Binding-site contacts:
Ligand atom C12 contacts residue TYR98 of chain 1.A at 3.4 Å (hydrophobic).
Ligand atom C18 contacts residue GLN301 of chain 1.A at 3.3 Å.
Ligand atom C6 contacts residue PHE273 of chain 1.A at 3.6 Å (hydrophobic).
Ligand atom O5 contacts residue MET213 of chain 1.A at 3.6 Å.
Ligand atom N3 contacts residue PHE273 of chain 1.A at 3.6 Å.
Ligand atom C21 contacts residue PHE291 of chain 1.A at 3.3 Å (hydrophobic).
Ligand atom C1 contacts residue PHE304 of chain 1.A at 3.9 Å (hydrophobic).
Ligand atom C18 contacts residue SER300 of chain 1.A at 3.7 Å.
Ligand atom C3 contacts residue PHE304 of chain 1.A at 3.5 Å (hydrophobic).
Ligand atom C5 contacts residue PHE273 of chain 1.A at 3.5 Å (hydrophobic).
Ligand atom O1 contacts residue PHE304 of chain 1.A at 3.5 Å.
Ligand atom C2 contacts residue PHE304 of chain 1.A at 3.4 Å (hydrophobic).
Ligand atom C21 contacts residue PRO289 of chain 1.A at 3.9 Å (hydrophobic).
Ligand atom C12 contacts residue ILE269 of chain 1.A at 3.9 Å (hydrophobic).
Ligand atom N3 contacts residue PHE304 of chain 1.A at 3.4 Å.
Ligand atom O3 contacts residue MET213 of chain 1.A at 3.3 Å.
Ligand atom O4 contacts residue THR148 of chain 1.A at 3.4 Å.
Ligand atom C4 contacts residue PHE273 of chain 1.A at 4.1 Å (hydrophobic).
Ligand atom C16 contacts residue PHE308 of chain 1.A at 3.2 Å (hydrophobic).
Ligand atom C13 contacts residue ILE253 of chain 1.A at 3.9 Å (hydrophobic).
Ligand atom O2 contacts residue PHE304 of chain 1.A at 3.3 Å.
Ligand atom C18 contacts residue PHE304 of chain 1.A at 3.7 Å (hydrophobic).
Ligand atom N4 contacts residue PHE273 of chain 1.A at 3.9 Å.
Ligand atom C3 contacts residue PHE273 of chain 1.A at 3.9 Å (hydrophobic).
Ligand atom C10 contacts residue ILE269 of chain 1.A at 4.1 Å (hydrophobic).
Ligand atom C11 contacts residue PHE304 of chain 1.A at 3.9 Å (hydrophobic).
Ligand atom N4 contacts residue PHE304 of chain 1.A at 3.4 Å.
Ligand atom C5 contacts residue PHE304 of chain 1.A at 3.4 Å (hydrophobic).
Ligand atom C11 contacts residue ILE269 of chain 1.A at 4.1 Å (hydrophobic).
Ligand atom C4 contacts residue PHE304 of chain 1.A at 3.6 Å (hydrophobic).
Ligand atom C7 contacts residue PHE273 of chain 1.A at 3.4 Å (hydrophobic).
Ligand atom C13 contacts residue TYR98 of chain 1.A at 3.1 Å (hydrophobic).
Ligand atom O2 contacts residue ILE269 of chain 1.A at 4.1 Å.
Ligand atom N2 contacts residue PHE304 of chain 1.A at 3.6 Å.
Ligand atom N5 contacts residue THR148 of chain 1.A at 4.1 Å.
Ligand atom C6 contacts residue PHE304 of chain 1.A at 4.0 Å (hydrophobic).
Ligand atom O1 contacts residue GLN301 of chain 1.A at 3.0 Å (h-bond).
Ligand atom N1 contacts residue PHE304 of chain 1.A at 3.9 Å.
Ligand atom C2 contacts residue PHE273 of chain 1.A at 3.7 Å (hydrophobic).
Ligand atom O1 contacts residue ILE269 of chain 1.A at 4.0 Å.

Sequence of chain 1.A:
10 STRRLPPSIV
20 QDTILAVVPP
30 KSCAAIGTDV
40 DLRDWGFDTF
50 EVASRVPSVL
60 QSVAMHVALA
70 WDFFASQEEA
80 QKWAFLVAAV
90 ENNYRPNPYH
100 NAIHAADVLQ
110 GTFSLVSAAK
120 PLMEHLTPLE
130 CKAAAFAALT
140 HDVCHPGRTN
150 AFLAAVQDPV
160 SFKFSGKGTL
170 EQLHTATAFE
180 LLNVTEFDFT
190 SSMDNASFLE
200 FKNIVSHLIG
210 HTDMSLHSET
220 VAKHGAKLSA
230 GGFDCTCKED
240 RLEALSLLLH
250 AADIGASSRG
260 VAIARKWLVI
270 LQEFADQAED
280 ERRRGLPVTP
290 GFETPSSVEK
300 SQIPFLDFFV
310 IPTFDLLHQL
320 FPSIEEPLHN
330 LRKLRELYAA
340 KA

A protein and the small-molecule ligand that binds it are described below.
Small molecule (SMILES): CCCc1nn(C)c2c(=O)[nH]c(-c3cc(S(=O)(=O)NC(=O)OC(C)C)ccc3OCC)nc12